Sequence of chain 1.A:
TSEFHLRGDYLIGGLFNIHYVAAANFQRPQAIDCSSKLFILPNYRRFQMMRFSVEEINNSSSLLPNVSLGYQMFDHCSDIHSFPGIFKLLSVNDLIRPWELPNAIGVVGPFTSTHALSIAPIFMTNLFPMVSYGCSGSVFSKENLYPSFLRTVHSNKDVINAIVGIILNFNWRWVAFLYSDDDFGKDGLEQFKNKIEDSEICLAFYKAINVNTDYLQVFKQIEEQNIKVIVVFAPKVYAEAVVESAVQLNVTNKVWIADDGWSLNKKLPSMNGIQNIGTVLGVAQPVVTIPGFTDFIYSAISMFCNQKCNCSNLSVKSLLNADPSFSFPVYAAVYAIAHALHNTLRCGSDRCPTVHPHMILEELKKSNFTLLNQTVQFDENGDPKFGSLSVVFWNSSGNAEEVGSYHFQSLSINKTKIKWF

The protein below binds the small molecule below.
Small molecule (SMILES): CC(=O)N[C@@H]1[C@@H](O)[C@H](O)[C@@H](CO)O[C@H]1O

Binding-site contacts:
Ligand atom O7 contacts residue PHE306 of chain 1.A at 4.2 Å.
Ligand atom C4 contacts residue ASN64 of chain 1.A at 4.1 Å.
Ligand atom O7 contacts residue ASN64 of chain 1.A at 4.4 Å.
Ligand atom C3 contacts residue ASN64 of chain 1.A at 3.8 Å.
Ligand atom O7 contacts residue PHE57 of chain 1.A at 3.5 Å.
Ligand atom C7 contacts residue GLU60 of chain 1.A at 4.1 Å.
Ligand atom C8 contacts residue GLU61 of chain 1.A at 3.9 Å.
Ligand atom C3 contacts residue GLU60 of chain 1.A at 4.0 Å.
Ligand atom C7 contacts residue PHE57 of chain 1.A at 4.5 Å (hydrophobic).
Ligand atom C7 contacts residue ASN64 of chain 1.A at 3.4 Å.
Ligand atom C1 contacts residue GLU60 of chain 1.A at 4.2 Å.
Ligand atom C8 contacts residue ASN64 of chain 1.A at 3.2 Å.
Ligand atom C2 contacts residue GLU60 of chain 1.A at 4.1 Å.
Ligand atom O7 contacts residue GLU61 of chain 1.A at 3.7 Å.
Ligand atom O7 contacts residue GLU60 of chain 1.A at 4.0 Å.
Ligand atom C2 contacts residue ASN64 of chain 1.A at 2.4 Å.
Ligand atom C7 contacts residue GLU61 of chain 1.A at 4.1 Å.
Ligand atom C5 contacts residue ASN64 of chain 1.A at 3.6 Å.
Ligand atom O6 contacts residue ASN64 of chain 1.A at 4.3 Å.
Ligand atom O5 contacts residue ASN64 of chain 1.A at 2.3 Å (h-bond).
Ligand atom C1 contacts residue ASN64 of chain 1.A at 1.4 Å.
Ligand atom N2 contacts residue ASN64 of chain 1.A at 3.0 Å (h-bond).
Ligand atom N2 contacts residue GLU60 of chain 1.A at 3.3 Å (salt-bridge).